The protein below binds the small molecule below.
Small molecule (SMILES): CC(=O)N[C@@H]1[C@@H](O)[C@H](O)[C@@H](CO)O[C@H]1O

Binding-site contacts:
Ligand atom C1 contacts residue ASN87 of chain 2.L at 1.4 Å.
Ligand atom C3 contacts residue ASN87 of chain 2.L at 3.8 Å.
Ligand atom C8 contacts residue ASN87 of chain 2.L at 4.1 Å.
Ligand atom C1 contacts residue SER89 of chain 2.L at 3.5 Å.
Ligand atom C5 contacts residue SER89 of chain 2.L at 4.4 Å.
Ligand atom C5 contacts residue ASN87 of chain 2.L at 3.7 Å.
Ligand atom O5 contacts residue SER89 of chain 2.L at 3.5 Å (h-bond).
Ligand atom O6 contacts residue ILE117 of chain 2.L at 4.2 Å.
Ligand atom O5 contacts residue ASN87 of chain 2.L at 2.4 Å (h-bond).
Ligand atom O5 contacts residue TRP90 of chain 2.L at 4.4 Å.
Ligand atom C4 contacts residue ASN87 of chain 2.L at 4.2 Å.
Ligand atom C2 contacts residue ASN87 of chain 2.L at 2.5 Å.
Ligand atom O7 contacts residue ASN87 of chain 2.L at 3.1 Å (h-bond).
Ligand atom N2 contacts residue ASN87 of chain 2.L at 2.9 Å (h-bond).
Ligand atom C7 contacts residue ASN87 of chain 2.L at 3.2 Å.

Sequence of chain 2.L:
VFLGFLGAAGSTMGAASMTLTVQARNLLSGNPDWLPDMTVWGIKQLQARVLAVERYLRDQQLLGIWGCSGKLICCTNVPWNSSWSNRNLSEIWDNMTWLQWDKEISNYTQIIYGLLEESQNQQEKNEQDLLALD